A protein and the small-molecule ligand that binds it are described below.
Small molecule (SMILES): CC(=O)N[C@H]1[C@@H](O[P](=O)(O)O[P](=O)(O)OC[C@H]2O[C@@H](n3ccc(=O)[nH]c3=O)[C@H](O)[C@@H]2O)O[C@H](CO)[C@H](O)[C@@H]1O

Sequence of chain 1.A:
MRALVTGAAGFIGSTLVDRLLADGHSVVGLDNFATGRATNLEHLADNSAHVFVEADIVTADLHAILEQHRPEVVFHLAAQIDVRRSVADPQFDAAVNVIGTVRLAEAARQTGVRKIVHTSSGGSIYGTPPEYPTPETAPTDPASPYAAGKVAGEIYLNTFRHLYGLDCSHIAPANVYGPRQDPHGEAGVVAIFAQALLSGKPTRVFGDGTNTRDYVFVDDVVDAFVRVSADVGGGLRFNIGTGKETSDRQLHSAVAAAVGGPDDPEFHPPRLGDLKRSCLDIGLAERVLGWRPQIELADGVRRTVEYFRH

Binding-site contacts:
Ligand atom C4 contacts residue PHE206 of chain 1.A at 3.5 Å (hydrophobic).
Ligand atom O1B contacts residue ARG213 of chain 1.A at 2.7 Å (salt-bridge).
Ligand atom N2' contacts residue ASN175 of chain 1.A at 3.1 Å (h-bond).
Ligand atom O2A contacts residue VAL189 of chain 1.A at 3.0 Å (h-bond).
Ligand atom O6' contacts residue ILE81 of chain 1.A at 2.6 Å (h-bond).
Ligand atom O3' contacts residue SER121 of chain 1.A at 3.2 Å (h-bond).
Ligand atom N1 contacts residue VAL189 of chain 1.A at 3.5 Å.
Ligand atom C2B contacts residue ASP248 of chain 1.A at 3.5 Å.
Ligand atom O3' contacts residue GLY123 of chain 1.A at 3.3 Å (h-bond).
Ligand atom O3B contacts residue ASP248 of chain 1.A at 2.8 Å (salt-bridge).
Ligand atom C7' contacts residue GLY123 of chain 1.A at 3.3 Å.
Ligand atom O1A contacts residue ARG84 of chain 1.A at 2.7 Å (salt-bridge).
Ligand atom O3B contacts residue ARG213 of chain 1.A at 3.4 Å.
Ligand atom C8' contacts residue GLY123 of chain 1.A at 3.0 Å.
Ligand atom O2 contacts residue VAL205 of chain 1.A at 3.2 Å.
Ligand atom O4B contacts residue ASP248 of chain 1.A at 3.4 Å (salt-bridge).
Ligand atom C1B contacts residue ASP248 of chain 1.A at 3.3 Å.
Ligand atom O4' contacts residue TYR146 of chain 1.A at 2.7 Å (h-bond).
Ligand atom O3A contacts residue ASN175 of chain 1.A at 3.3 Å (h-bond).
Ligand atom N3 contacts residue ARG204 of chain 1.A at 2.7 Å (salt-bridge).
Ligand atom C6 contacts residue VAL189 of chain 1.A at 3.5 Å (hydrophobic).
Ligand atom O1' contacts residue ASN175 of chain 1.A at 3.1 Å (h-bond).
Ligand atom O2' contacts residue ASP248 of chain 1.A at 2.8 Å (salt-bridge).
Ligand atom O1A contacts residue ARG271 of chain 1.A at 3.2 Å (salt-bridge).
Ligand atom C6' contacts residue ILE81 of chain 1.A at 3.3 Å (hydrophobic).
Ligand atom O4' contacts residue SER121 of chain 1.A at 2.8 Å (h-bond).
Ligand atom C3' contacts residue ALA174 of chain 1.A at 3.5 Å (hydrophobic).
Ligand atom O3' contacts residue ALA174 of chain 1.A at 2.9 Å (h-bond).
Ligand atom O2B contacts residue ARG84 of chain 1.A at 2.9 Å (salt-bridge).
Ligand atom O4 contacts residue ARG204 of chain 1.A at 3.4 Å (salt-bridge).
Ligand atom C8' contacts residue ARG213 of chain 1.A at 3.2 Å.
Ligand atom C4' contacts residue NAD1 of chain 1.C at 3.4 Å.
Ligand atom O1B contacts residue ASN175 of chain 1.A at 3.4 Å (h-bond).
Ligand atom O7' contacts residue GLY123 of chain 1.A at 3.5 Å (h-bond).
Ligand atom O4' contacts residue NAD1 of chain 1.C at 3.4 Å.
Ligand atom O3B contacts residue ASN211 of chain 1.A at 3.2 Å (h-bond).
Ligand atom O2 contacts residue ASP248 of chain 1.A at 3.5 Å (salt-bridge).
Ligand atom O2A contacts residue GLY188 of chain 1.A at 2.8 Å (h-bond).
Ligand atom O4B contacts residue VAL189 of chain 1.A at 3.4 Å.
Ligand atom O7' contacts residue SER124 of chain 1.A at 3.1 Å.